The protein below binds the small molecule below.
Small molecule (SMILES): CC(=O)N[C@@H]1[C@@H](O)[C@H](O)[C@@H](CO)O[C@H]1O

Sequence of chain 1.B:
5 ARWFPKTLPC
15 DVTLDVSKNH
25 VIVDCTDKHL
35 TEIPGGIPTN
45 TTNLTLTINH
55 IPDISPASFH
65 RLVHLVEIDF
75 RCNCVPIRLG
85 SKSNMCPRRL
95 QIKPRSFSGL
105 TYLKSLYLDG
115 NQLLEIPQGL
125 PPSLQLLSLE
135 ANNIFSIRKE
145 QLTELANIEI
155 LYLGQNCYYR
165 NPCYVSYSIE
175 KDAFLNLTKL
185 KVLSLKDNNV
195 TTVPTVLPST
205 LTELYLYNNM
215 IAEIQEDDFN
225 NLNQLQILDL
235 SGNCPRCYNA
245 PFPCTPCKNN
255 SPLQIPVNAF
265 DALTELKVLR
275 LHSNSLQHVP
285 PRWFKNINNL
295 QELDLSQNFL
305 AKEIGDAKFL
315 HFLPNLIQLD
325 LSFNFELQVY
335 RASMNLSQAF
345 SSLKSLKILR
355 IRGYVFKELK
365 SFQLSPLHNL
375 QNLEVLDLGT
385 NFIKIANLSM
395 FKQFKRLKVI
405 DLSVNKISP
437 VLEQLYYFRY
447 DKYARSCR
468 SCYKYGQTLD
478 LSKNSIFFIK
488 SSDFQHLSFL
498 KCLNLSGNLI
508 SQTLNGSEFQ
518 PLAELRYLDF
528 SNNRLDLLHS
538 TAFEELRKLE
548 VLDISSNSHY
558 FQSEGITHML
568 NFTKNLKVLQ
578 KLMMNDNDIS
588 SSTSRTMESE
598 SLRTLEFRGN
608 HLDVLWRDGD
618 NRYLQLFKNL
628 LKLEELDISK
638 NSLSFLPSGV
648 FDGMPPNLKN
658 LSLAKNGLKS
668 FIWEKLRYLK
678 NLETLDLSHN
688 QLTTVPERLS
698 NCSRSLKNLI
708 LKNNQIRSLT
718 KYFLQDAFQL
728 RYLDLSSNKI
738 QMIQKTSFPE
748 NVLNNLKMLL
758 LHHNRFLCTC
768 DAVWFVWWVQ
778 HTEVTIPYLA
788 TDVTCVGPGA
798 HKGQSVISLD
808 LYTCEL

Binding-site contacts:
Ligand atom C8 contacts residue SER468 of chain 1.B at 4.1 Å.
Ligand atom C4 contacts residue ASN501 of chain 1.B at 4.2 Å.
Ligand atom C7 contacts residue SER468 of chain 1.B at 4.0 Å.
Ligand atom C6 contacts residue SER479 of chain 1.B at 3.7 Å.
Ligand atom C3 contacts residue ASN501 of chain 1.B at 3.8 Å.
Ligand atom O6 contacts residue SER479 of chain 1.B at 2.8 Å (h-bond).
Ligand atom C5 contacts residue ASN501 of chain 1.B at 3.7 Å.
Ligand atom C8 contacts residue ASP526 of chain 1.B at 3.9 Å.
Ligand atom O7 contacts residue CYS469 of chain 1.B at 3.4 Å (h-bond).
Ligand atom O6 contacts residue SER407 of chain 1.B at 3.9 Å.
Ligand atom C5 contacts residue SER479 of chain 1.B at 4.1 Å.
Ligand atom O5 contacts residue SER503 of chain 1.B at 4.1 Å.
Ligand atom O6 contacts residue LYS480 of chain 1.B at 4.1 Å.
Ligand atom C2 contacts residue ASP526 of chain 1.B at 3.5 Å.
Ligand atom C1 contacts residue ASN501 of chain 1.B at 1.4 Å.
Ligand atom C7 contacts residue CYS469 of chain 1.B at 3.9 Å (hydrophobic).
Ligand atom C1 contacts residue SER479 of chain 1.B at 4.1 Å.
Ligand atom C8 contacts residue CYS469 of chain 1.B at 3.5 Å (hydrophobic).
Ligand atom C3 contacts residue ASP526 of chain 1.B at 3.9 Å.
Ligand atom O7 contacts residue ASN501 of chain 1.B at 4.2 Å.
Ligand atom C1 contacts residue ASP526 of chain 1.B at 3.4 Å.
Ligand atom C7 contacts residue ASP526 of chain 1.B at 3.8 Å.
Ligand atom C7 contacts residue ASN501 of chain 1.B at 3.8 Å.
Ligand atom O5 contacts residue SER479 of chain 1.B at 3.3 Å.
Ligand atom C5 contacts residue SER503 of chain 1.B at 4.2 Å.
Ligand atom O7 contacts residue SER468 of chain 1.B at 3.2 Å.
Ligand atom C8 contacts residue TYR524 of chain 1.B at 3.5 Å (hydrophobic).
Ligand atom C1 contacts residue SER503 of chain 1.B at 4.1 Å.
Ligand atom O5 contacts residue ASN501 of chain 1.B at 2.4 Å (h-bond).
Ligand atom C6 contacts residue LYS480 of chain 1.B at 4.2 Å.
Ligand atom N2 contacts residue ASP526 of chain 1.B at 2.8 Å (salt-bridge).
Ligand atom N2 contacts residue ASN501 of chain 1.B at 2.9 Å (h-bond).
Ligand atom O5 contacts residue ASP477 of chain 1.B at 4.3 Å.
Ligand atom C2 contacts residue ASN501 of chain 1.B at 2.4 Å.